Sequence of chain 1.B:
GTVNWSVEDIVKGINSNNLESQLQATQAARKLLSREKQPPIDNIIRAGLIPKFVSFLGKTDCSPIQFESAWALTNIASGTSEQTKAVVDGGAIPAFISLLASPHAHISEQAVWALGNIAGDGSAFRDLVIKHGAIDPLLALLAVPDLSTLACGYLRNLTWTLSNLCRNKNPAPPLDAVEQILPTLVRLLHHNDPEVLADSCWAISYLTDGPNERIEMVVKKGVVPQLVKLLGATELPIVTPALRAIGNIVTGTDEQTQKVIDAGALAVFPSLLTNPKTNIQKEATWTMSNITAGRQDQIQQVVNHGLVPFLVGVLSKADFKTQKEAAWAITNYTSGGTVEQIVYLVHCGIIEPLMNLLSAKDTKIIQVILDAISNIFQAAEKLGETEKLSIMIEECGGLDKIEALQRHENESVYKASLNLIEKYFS

This protein binds this small molecule.
Small molecule (SMILES): CC(C)[C@@H](C=O)NC(=O)[C@H](CCCN=C(N)N)NC(=O)[C@H](C)NC(=O)[C@H](CCCCN)NC(=O)[C@H](CCCCN)NC(=O)[C@@H](NC(=O)[C@@H]1CCCN1C(=O)[C@@H]1CCCN1)[C@@H](C)O

Binding-site contacts:
Ligand atom NZ contacts residue GLY131 of chain 1.B at 3.0 Å (h-bond).
Ligand atom CD contacts residue GLY131 of chain 1.B at 3.3 Å.
Ligand atom CD contacts residue ALA129 of chain 1.B at 3.5 Å (hydrophobic).
Ligand atom O contacts residue TRP165 of chain 1.B at 2.9 Å (h-bond).
Ligand atom O contacts residue SER130 of chain 1.B at 3.5 Å.
Ligand atom CB contacts residue GLY172 of chain 1.B at 3.5 Å.
Ligand atom NZ contacts residue THR136 of chain 1.B at 2.9 Å (h-bond).
Ligand atom O contacts residue GLY172 of chain 1.B at 3.5 Å.
Ligand atom NE contacts residue TRP123 of chain 1.B at 3.5 Å.
Ligand atom CB contacts residue TRP123 of chain 1.B at 3.3 Å (hydrophobic).
Ligand atom CG contacts residue TRP254 of chain 1.B at 3.3 Å (hydrophobic).
Ligand atom O contacts residue TRP123 of chain 1.B at 3.0 Å (h-bond).
Ligand atom N contacts residue ASN127 of chain 1.B at 2.8 Å (h-bond).
Ligand atom O contacts residue TRP212 of chain 1.B at 3.5 Å.
Ligand atom CD contacts residue TRP123 of chain 1.B at 3.4 Å (hydrophobic).
Ligand atom NZ contacts residue ASP173 of chain 1.B at 2.9 Å (salt-bridge).
Ligand atom NZ contacts residue THR132 of chain 1.B at 3.6 Å (h-bond).
Ligand atom NH1 contacts residue GLN162 of chain 1.B at 2.6 Å (h-bond).
Ligand atom CB contacts residue TRP165 of chain 1.B at 3.5 Å (hydrophobic).
Ligand atom CD contacts residue GLN162 of chain 1.B at 3.4 Å.
Ligand atom O contacts residue ASN127 of chain 1.B at 2.9 Å (h-bond).
Ligand atom N contacts residue ASN169 of chain 1.B at 2.8 Å (h-bond).
Ligand atom CD contacts residue TRP254 of chain 1.B at 3.4 Å (hydrophobic).
Ligand atom C contacts residue ASN169 of chain 1.B at 3.5 Å.
Ligand atom CG1 contacts residue SER86 of chain 1.B at 3.3 Å.
Ligand atom C contacts residue SER130 of chain 1.B at 3.6 Å.
Ligand atom CG contacts residue TRP123 of chain 1.B at 3.4 Å (hydrophobic).
Ligand atom CB contacts residue ASN169 of chain 1.B at 3.4 Å.
Ligand atom O contacts residue ARG219 of chain 1.B at 3.4 Å (salt-bridge).
Ligand atom CE contacts residue THR136 of chain 1.B at 3.4 Å.
Ligand atom O contacts residue TRP212 of chain 1.B at 3.4 Å (h-bond).
Ligand atom O contacts residue ASN216 of chain 1.B at 2.9 Å (h-bond).
Ligand atom CE contacts residue ASN209 of chain 1.B at 3.5 Å.
Ligand atom NZ contacts residue ASN209 of chain 1.B at 3.1 Å (h-bond).
Ligand atom CG contacts residue TRP165 of chain 1.B at 3.4 Å (hydrophobic).
Ligand atom CA contacts residue ASN169 of chain 1.B at 3.2 Å.
Ligand atom CE contacts residue ASP173 of chain 1.B at 3.6 Å.
Ligand atom O contacts residue ASN169 of chain 1.B at 3.0 Å (h-bond).
Ligand atom O contacts residue SER86 of chain 1.B at 3.3 Å.
Ligand atom CB contacts residue SER130 of chain 1.B at 3.4 Å.